Binding-site contacts:
Ligand atom O contacts residue GLU223 of chain 1.A at 2.9 Å (salt-bridge).
Ligand atom N contacts residue GLU223 of chain 1.A at 2.8 Å (salt-bridge).
Ligand atom OXT contacts residue GLU223 of chain 1.A at 3.0 Å (salt-bridge).
Ligand atom CA contacts residue GLU223 of chain 1.A at 3.4 Å.
Ligand atom C contacts residue GLU223 of chain 1.A at 2.7 Å.

A protein and the small-molecule ligand that binds it are described below.
Small molecule (SMILES): NCC(=O)O

Sequence of chain 1.A:
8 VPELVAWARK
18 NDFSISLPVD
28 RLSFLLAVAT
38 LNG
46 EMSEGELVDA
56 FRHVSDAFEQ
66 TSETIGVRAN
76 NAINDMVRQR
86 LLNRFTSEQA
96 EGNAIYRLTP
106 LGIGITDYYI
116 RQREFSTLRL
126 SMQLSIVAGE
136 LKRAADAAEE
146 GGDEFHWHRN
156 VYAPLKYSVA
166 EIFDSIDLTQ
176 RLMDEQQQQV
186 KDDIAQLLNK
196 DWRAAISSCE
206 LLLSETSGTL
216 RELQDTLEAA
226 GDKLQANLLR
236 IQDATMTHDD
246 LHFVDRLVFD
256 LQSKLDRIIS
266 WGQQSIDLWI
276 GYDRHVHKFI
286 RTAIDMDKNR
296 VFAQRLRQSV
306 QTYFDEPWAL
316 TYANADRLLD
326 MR